Sequence of chain 1.A:
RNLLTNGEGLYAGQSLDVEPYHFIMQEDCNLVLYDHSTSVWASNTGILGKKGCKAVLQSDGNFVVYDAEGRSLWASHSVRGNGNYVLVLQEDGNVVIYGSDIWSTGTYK

A protein and the small-molecule ligand that binds it are described below.
Small molecule (SMILES): OC[C@H]1O[C@H](O)[C@@H](O)[C@@H](O)[C@@H]1O

Binding-site contacts:
Ligand atom C3 contacts residue GLN26 of chain 1.A at 4.0 Å.
Ligand atom C4 contacts residue ASN30 of chain 1.A at 4.1 Å.
Ligand atom O2 contacts residue GLN26 of chain 1.A at 3.3 Å (h-bond).
Ligand atom C6 contacts residue SER39 of chain 1.A at 3.9 Å.
Ligand atom C3 contacts residue ASP28 of chain 1.A at 4.3 Å.
Ligand atom O4 contacts residue VAL32 of chain 1.A at 4.5 Å.
Ligand atom C6 contacts residue ASN30 of chain 1.A at 4.2 Å.
Ligand atom C2 contacts residue ASN30 of chain 1.A at 3.8 Å.
Ligand atom O4 contacts residue SER39 of chain 1.A at 3.9 Å.
Ligand atom O2 contacts residue ASN30 of chain 1.A at 2.8 Å (h-bond).
Ligand atom C4 contacts residue VAL32 of chain 1.A at 4.4 Å (hydrophobic).
Ligand atom O3 contacts residue TYR34 of chain 1.A at 3.3 Å (h-bond).
Ligand atom C1 contacts residue ASN30 of chain 1.A at 3.8 Å.
Ligand atom C2 contacts residue ASP28 of chain 1.A at 3.3 Å.
Ligand atom C4 contacts residue TYR34 of chain 1.A at 3.5 Å (hydrophobic).
Ligand atom O4 contacts residue TYR34 of chain 1.A at 2.8 Å (h-bond).
Ligand atom O2 contacts residue ASP28 of chain 1.A at 2.6 Å (salt-bridge).
Ligand atom C3 contacts residue TYR34 of chain 1.A at 4.0 Å (hydrophobic).
Ligand atom O5 contacts residue ASN30 of chain 1.A at 3.2 Å (h-bond).
Ligand atom O3 contacts residue ASP28 of chain 1.A at 4.0 Å.
Ligand atom C1 contacts residue ASP28 of chain 1.A at 4.5 Å.
Ligand atom C6 contacts residue ALA42 of chain 1.A at 4.3 Å (hydrophobic).
Ligand atom C4 contacts residue GLN26 of chain 1.A at 4.4 Å.
Ligand atom C5 contacts residue ASN30 of chain 1.A at 4.0 Å.
Ligand atom O6 contacts residue ALA42 of chain 1.A at 4.4 Å.
Ligand atom O3 contacts residue GLN26 of chain 1.A at 3.0 Å (h-bond).
Ligand atom C2 contacts residue GLN26 of chain 1.A at 4.1 Å.